This protein binds this small molecule.
Small molecule (SMILES): O=C(NCCCNc1nc(Nc2cccc(NC(=O)N3CCCC3)c2)ncc1I)c1cccs1

Sequence of chain 2.A:
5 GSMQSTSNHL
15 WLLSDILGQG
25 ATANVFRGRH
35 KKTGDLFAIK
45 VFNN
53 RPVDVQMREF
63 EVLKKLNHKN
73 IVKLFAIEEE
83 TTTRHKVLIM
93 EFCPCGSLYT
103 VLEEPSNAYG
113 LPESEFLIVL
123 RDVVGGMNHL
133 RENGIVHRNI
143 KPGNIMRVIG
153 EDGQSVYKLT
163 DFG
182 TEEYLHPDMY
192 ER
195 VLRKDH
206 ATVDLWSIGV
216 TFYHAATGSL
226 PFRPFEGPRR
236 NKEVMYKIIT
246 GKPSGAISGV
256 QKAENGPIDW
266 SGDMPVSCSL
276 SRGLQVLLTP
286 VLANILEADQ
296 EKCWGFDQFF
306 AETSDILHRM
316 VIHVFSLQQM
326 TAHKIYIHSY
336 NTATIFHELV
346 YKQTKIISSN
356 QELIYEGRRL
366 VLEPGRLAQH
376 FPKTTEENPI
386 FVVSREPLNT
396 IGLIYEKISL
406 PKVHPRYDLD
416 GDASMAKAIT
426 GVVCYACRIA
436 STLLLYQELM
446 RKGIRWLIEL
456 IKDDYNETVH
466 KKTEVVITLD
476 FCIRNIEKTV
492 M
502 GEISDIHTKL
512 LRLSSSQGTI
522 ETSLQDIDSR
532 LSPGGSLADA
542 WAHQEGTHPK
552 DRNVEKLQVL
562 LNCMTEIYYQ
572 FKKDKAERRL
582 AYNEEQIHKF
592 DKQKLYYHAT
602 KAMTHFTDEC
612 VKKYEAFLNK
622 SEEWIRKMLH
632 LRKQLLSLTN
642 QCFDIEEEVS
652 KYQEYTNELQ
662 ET

Binding-site contacts:
Ligand atom C25 contacts residue GLY98 of chain 2.A at 3.8 Å.
Ligand atom O03 contacts residue THR102 of chain 2.A at 3.4 Å (h-bond).
Ligand atom C22 contacts residue CYS95 of chain 2.A at 3.2 Å (hydrophobic).
Ligand atom S02 contacts residue LYS44 of chain 2.A at 3.5 Å (salt-bridge).
Ligand atom S02 contacts residue VAL29 of chain 2.A at 3.5 Å.
Ligand atom C27 contacts residue MET148 of chain 2.A at 3.5 Å (hydrophobic).
Ligand atom C21 contacts residue LEU21 of chain 2.A at 3.8 Å (hydrophobic).
Ligand atom N10 contacts residue LEU21 of chain 2.A at 3.8 Å.
Ligand atom N08 contacts residue LEU21 of chain 2.A at 3.6 Å.
Ligand atom C20 contacts residue GLY98 of chain 2.A at 3.5 Å.
Ligand atom C30 contacts residue GLU93 of chain 2.A at 3.1 Å.
Ligand atom C17 contacts residue GLY98 of chain 2.A at 3.7 Å.
Ligand atom C25 contacts residue CYS95 of chain 2.A at 2.9 Å (hydrophobic).
Ligand atom N08 contacts residue PHE94 of chain 2.A at 3.6 Å.
Ligand atom N10 contacts residue MET148 of chain 2.A at 3.3 Å.
Ligand atom C27 contacts residue CYS95 of chain 2.A at 3.9 Å (hydrophobic).
Ligand atom C28 contacts residue ALA42 of chain 2.A at 3.6 Å (hydrophobic).
Ligand atom C30 contacts residue ALA42 of chain 2.A at 3.3 Å (hydrophobic).
Ligand atom N07 contacts residue VAL29 of chain 2.A at 3.6 Å.
Ligand atom C23 contacts residue THR162 of chain 2.A at 3.4 Å.
Ligand atom C26 contacts residue MET148 of chain 2.A at 3.8 Å (hydrophobic).
Ligand atom N11 contacts residue PHE94 of chain 2.A at 3.8 Å.
Ligand atom C27 contacts residue LEU21 of chain 2.A at 3.7 Å (hydrophobic).
Ligand atom C24 contacts residue GLY98 of chain 2.A at 3.6 Å.
Ligand atom S02 contacts residue ASP163 of chain 2.A at 3.9 Å.
Ligand atom I01 contacts residue MET92 of chain 2.A at 3.6 Å.
Ligand atom C30 contacts residue CYS95 of chain 2.A at 3.9 Å (hydrophobic).
Ligand atom C19 contacts residue MET148 of chain 2.A at 3.7 Å (hydrophobic).
Ligand atom N11 contacts residue CYS95 of chain 2.A at 3.1 Å (h-bond).
Ligand atom I01 contacts residue THR162 of chain 2.A at 3.8 Å.
Ligand atom C31 contacts residue ASP163 of chain 2.A at 3.8 Å.
Ligand atom N06 contacts residue LEU21 of chain 2.A at 3.6 Å (h-bond).
Ligand atom C32 contacts residue ASP163 of chain 2.A at 3.7 Å.
Ligand atom N11 contacts residue GLU93 of chain 2.A at 3.7 Å.
Ligand atom C25 contacts residue PHE94 of chain 2.A at 3.7 Å (hydrophobic).
Ligand atom C18 contacts residue MET148 of chain 2.A at 3.6 Å (hydrophobic).
Ligand atom C25 contacts residue PRO96 of chain 2.A at 3.8 Å (hydrophobic).
Ligand atom C24 contacts residue PRO96 of chain 2.A at 3.6 Å (hydrophobic).
Ligand atom C33 contacts residue GLY24 of chain 2.A at 3.4 Å.
Ligand atom N08 contacts residue CYS95 of chain 2.A at 2.9 Å (h-bond).